Sequence of chain 1.B:
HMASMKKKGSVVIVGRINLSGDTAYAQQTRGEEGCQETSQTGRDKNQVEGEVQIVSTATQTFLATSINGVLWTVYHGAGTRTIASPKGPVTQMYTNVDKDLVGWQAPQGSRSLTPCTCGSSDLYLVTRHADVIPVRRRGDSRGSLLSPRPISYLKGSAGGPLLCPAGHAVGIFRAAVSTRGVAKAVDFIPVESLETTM

A small-molecule ligand and the protein it binds are described below.
Small molecule (SMILES): CC(=O)N[C@H](C(=O)N[C@@H](CCC(=O)O)C(=O)N[C@@H](CC(=O)O)C(=O)N[C@H](C(=O)N[C@H](C(=O)N[C@@H](CS)C(=O)N[C@@H](CS)C(=O)O)C(C)C)C(C)C)[C@@H](C)O

Binding-site contacts:
Ligand atom O contacts residue SER180 of chain 1.B at 2.9 Å (h-bond).
Ligand atom CG2 contacts residue ARG144 of chain 1.B at 3.6 Å.
Ligand atom N contacts residue HIS78 of chain 1.B at 3.5 Å (h-bond).
Ligand atom O contacts residue HIS78 of chain 1.B at 2.6 Å (h-bond).
Ligand atom OXT contacts residue GLY158 of chain 1.B at 2.9 Å (h-bond).
Ligand atom O contacts residue ALA177 of chain 1.B at 3.2 Å.
Ligand atom SG contacts residue HIS78 of chain 1.B at 3.7 Å.
Ligand atom C contacts residue THR181 of chain 1.B at 3.9 Å.
Ligand atom C contacts residue ALA160 of chain 1.B at 3.2 Å (hydrophobic).
Ligand atom O contacts residue VAL179 of chain 1.B at 3.9 Å.
Ligand atom N contacts residue ARG176 of chain 1.B at 3.1 Å (salt-bridge).
Ligand atom OXT contacts residue ALA160 of chain 1.B at 3.0 Å (h-bond).
Ligand atom CG1 contacts residue ALA177 of chain 1.B at 3.6 Å (hydrophobic).
Ligand atom OE2 contacts residue VAL179 of chain 1.B at 3.4 Å.
Ligand atom SG contacts residue LEU156 of chain 1.B at 3.8 Å.
Ligand atom OE1 contacts residue LYS186 of chain 1.B at 3.2 Å.
Ligand atom SG contacts residue ARG176 of chain 1.B at 3.7 Å.
Ligand atom O contacts residue ALA178 of chain 1.B at 3.6 Å (h-bond).
Ligand atom C contacts residue ALA178 of chain 1.B at 3.5 Å (hydrophobic).
Ligand atom SG contacts residue PHE175 of chain 1.B at 3.8 Å.
Ligand atom CD contacts residue VAL179 of chain 1.B at 3.7 Å (hydrophobic).
Ligand atom CA contacts residue ARG176 of chain 1.B at 3.8 Å.
Ligand atom N contacts residue ALA178 of chain 1.B at 2.8 Å (h-bond).
Ligand atom C contacts residue SER180 of chain 1.B at 3.8 Å.
Ligand atom O contacts residue SER180 of chain 1.B at 3.7 Å.
Ligand atom CG contacts residue THR181 of chain 1.B at 3.4 Å.
Ligand atom O contacts residue ALA160 of chain 1.B at 3.2 Å.
Ligand atom N contacts residue SER180 of chain 1.B at 3.2 Å (h-bond).
Ligand atom O contacts residue ALA178 of chain 1.B at 2.9 Å (h-bond).
Ligand atom C contacts residue ALA177 of chain 1.B at 3.7 Å (hydrophobic).
Ligand atom CA contacts residue SER180 of chain 1.B at 3.4 Å.
Ligand atom C contacts residue HIS78 of chain 1.B at 3.7 Å.
Ligand atom OXT contacts residue SER159 of chain 1.B at 3.3 Å (h-bond).
Ligand atom CA contacts residue ALA178 of chain 1.B at 3.4 Å (hydrophobic).
Ligand atom CB contacts residue HIS78 of chain 1.B at 3.6 Å.
Ligand atom CB contacts residue LEU156 of chain 1.B at 3.4 Å (hydrophobic).
Ligand atom CH3 contacts residue ARG182 of chain 1.B at 3.1 Å.
Ligand atom CB contacts residue PHE175 of chain 1.B at 3.6 Å (hydrophobic).
Ligand atom O contacts residue THR181 of chain 1.B at 3.8 Å.
Ligand atom CD contacts residue LYS186 of chain 1.B at 3.8 Å.